The small molecule below binds the protein below.
Small molecule (SMILES): CC(=O)N[C@H]1[C@H](O[C@H]2[C@H](O)[C@@H](NC(C)=O)CO[C@@H]2CO)O[C@H](CO)[C@@H](O[C@@H]2O[C@H](CO)[C@@H](O)[C@H](O)[C@@H]2O)[C@@H]1O

Binding-site contacts:
Ligand atom C8 contacts residue SER402 of chain 1.B at 3.3 Å.
Ligand atom C5 contacts residue ASN528 of chain 1.B at 3.6 Å.
Ligand atom C8 contacts residue ASP525 of chain 1.B at 3.4 Å.
Ligand atom C2 contacts residue ASN528 of chain 1.B at 2.4 Å.
Ligand atom C7 contacts residue SER402 of chain 1.B at 3.8 Å.
Ligand atom C8 contacts residue SER527 of chain 1.B at 3.7 Å.
Ligand atom C4 contacts residue ASN528 of chain 1.B at 4.2 Å.
Ligand atom C3 contacts residue ASN528 of chain 1.B at 3.8 Å.
Ligand atom O7 contacts residue SER402 of chain 1.B at 3.9 Å.
Ligand atom O5 contacts residue ASN528 of chain 1.B at 2.3 Å (h-bond).
Ligand atom C7 contacts residue ASN528 of chain 1.B at 3.9 Å.
Ligand atom C1 contacts residue ASN528 of chain 1.B at 1.4 Å.
Ligand atom O7 contacts residue ASN528 of chain 1.B at 4.4 Å.
Ligand atom N2 contacts residue SER402 of chain 1.B at 4.5 Å.
Ligand atom O3 contacts residue SER402 of chain 1.B at 3.7 Å.
Ligand atom N2 contacts residue ASN528 of chain 1.B at 2.9 Å (h-bond).
Ligand atom C8 contacts residue HIS399 of chain 1.B at 4.3 Å.

Sequence of chain 1.B:
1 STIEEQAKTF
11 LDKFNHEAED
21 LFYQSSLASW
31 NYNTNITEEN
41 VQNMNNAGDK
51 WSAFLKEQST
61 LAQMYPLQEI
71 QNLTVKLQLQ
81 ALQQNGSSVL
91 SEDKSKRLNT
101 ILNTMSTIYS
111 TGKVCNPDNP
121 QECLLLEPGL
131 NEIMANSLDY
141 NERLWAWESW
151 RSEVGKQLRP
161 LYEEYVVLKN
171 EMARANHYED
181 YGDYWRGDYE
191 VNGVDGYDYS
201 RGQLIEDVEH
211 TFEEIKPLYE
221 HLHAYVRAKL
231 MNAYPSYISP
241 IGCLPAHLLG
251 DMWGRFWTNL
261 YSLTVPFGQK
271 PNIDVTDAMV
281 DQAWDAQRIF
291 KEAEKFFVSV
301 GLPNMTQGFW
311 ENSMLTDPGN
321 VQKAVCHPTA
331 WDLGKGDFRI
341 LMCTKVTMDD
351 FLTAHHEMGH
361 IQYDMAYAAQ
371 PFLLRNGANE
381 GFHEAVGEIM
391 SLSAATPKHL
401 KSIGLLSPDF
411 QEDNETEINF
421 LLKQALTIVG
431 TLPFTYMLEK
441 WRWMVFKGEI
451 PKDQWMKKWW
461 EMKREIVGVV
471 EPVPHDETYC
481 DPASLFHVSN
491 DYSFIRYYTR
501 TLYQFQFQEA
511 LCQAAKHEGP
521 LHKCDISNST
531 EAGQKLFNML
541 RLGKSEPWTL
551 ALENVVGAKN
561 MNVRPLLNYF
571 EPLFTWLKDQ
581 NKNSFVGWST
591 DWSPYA